Sequence of chain 44.C:
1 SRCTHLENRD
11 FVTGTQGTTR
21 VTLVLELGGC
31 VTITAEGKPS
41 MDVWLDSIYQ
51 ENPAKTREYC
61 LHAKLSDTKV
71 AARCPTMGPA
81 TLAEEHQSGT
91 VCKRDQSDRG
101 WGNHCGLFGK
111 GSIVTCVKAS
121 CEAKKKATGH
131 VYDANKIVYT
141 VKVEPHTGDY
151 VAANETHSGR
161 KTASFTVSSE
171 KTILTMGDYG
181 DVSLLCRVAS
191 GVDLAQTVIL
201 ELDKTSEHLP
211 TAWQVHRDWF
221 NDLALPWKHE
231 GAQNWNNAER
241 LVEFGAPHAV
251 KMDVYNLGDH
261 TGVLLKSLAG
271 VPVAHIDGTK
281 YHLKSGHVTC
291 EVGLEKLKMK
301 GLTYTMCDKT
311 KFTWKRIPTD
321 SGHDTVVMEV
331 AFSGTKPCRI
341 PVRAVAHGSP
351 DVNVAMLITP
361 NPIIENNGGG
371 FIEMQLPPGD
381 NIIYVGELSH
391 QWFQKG

Sequence of chain 44.A:
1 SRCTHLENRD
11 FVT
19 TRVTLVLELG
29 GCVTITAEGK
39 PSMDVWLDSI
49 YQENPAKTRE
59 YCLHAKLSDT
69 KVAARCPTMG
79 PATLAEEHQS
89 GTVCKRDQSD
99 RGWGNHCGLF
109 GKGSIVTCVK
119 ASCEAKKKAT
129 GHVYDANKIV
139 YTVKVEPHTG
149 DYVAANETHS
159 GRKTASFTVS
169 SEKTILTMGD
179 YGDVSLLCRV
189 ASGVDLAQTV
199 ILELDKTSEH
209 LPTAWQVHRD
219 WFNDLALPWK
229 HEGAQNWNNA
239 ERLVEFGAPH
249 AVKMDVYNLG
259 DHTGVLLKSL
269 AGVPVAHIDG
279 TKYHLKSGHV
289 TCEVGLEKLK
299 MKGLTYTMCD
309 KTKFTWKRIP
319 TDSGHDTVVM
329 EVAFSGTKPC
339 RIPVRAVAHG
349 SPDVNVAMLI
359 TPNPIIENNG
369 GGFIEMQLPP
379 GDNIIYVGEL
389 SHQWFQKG

Binding-site contacts:
Ligand atom O6 contacts residue HIS104 of chain 44.C at 3.6 Å.
Ligand atom N2 contacts residue ASN154 of chain 44.A at 3.0 Å (h-bond).
Ligand atom C3 contacts residue ASN154 of chain 44.A at 3.8 Å.
Ligand atom O7 contacts residue ASN154 of chain 44.A at 3.2 Å (h-bond).
Ligand atom C2 contacts residue HIS104 of chain 44.C at 4.2 Å.
Ligand atom O5 contacts residue ASN154 of chain 44.A at 2.3 Å (h-bond).
Ligand atom C6 contacts residue HIS104 of chain 44.C at 3.8 Å.
Ligand atom C3 contacts residue HIS104 of chain 44.C at 3.7 Å.
Ligand atom C4 contacts residue ASN154 of chain 44.A at 4.2 Å.
Ligand atom C5 contacts residue ASN154 of chain 44.A at 3.6 Å.
Ligand atom O4 contacts residue HIS104 of chain 44.C at 3.8 Å.
Ligand atom C1 contacts residue HIS104 of chain 44.C at 3.5 Å.
Ligand atom C5 contacts residue HIS104 of chain 44.C at 3.4 Å.
Ligand atom C4 contacts residue HIS104 of chain 44.C at 4.0 Å.
Ligand atom C1 contacts residue ASN154 of chain 44.A at 1.4 Å.
Ligand atom O5 contacts residue HIS104 of chain 44.C at 3.7 Å.
Ligand atom C7 contacts residue ASN154 of chain 44.A at 3.5 Å.
Ligand atom C2 contacts residue ASN154 of chain 44.A at 2.5 Å.

The protein below binds the small molecule below.
Small molecule (SMILES): CC(=O)N[C@@H]1[C@@H](O)[C@H](O)[C@@H](CO)O[C@H]1O